A small-molecule ligand and the protein it binds are described below.
Small molecule (SMILES): CC(=O)N[C@@H]1[C@@H](O)[C@H](O)[C@@H](CO)O[C@H]1O

Sequence of chain 19.E:
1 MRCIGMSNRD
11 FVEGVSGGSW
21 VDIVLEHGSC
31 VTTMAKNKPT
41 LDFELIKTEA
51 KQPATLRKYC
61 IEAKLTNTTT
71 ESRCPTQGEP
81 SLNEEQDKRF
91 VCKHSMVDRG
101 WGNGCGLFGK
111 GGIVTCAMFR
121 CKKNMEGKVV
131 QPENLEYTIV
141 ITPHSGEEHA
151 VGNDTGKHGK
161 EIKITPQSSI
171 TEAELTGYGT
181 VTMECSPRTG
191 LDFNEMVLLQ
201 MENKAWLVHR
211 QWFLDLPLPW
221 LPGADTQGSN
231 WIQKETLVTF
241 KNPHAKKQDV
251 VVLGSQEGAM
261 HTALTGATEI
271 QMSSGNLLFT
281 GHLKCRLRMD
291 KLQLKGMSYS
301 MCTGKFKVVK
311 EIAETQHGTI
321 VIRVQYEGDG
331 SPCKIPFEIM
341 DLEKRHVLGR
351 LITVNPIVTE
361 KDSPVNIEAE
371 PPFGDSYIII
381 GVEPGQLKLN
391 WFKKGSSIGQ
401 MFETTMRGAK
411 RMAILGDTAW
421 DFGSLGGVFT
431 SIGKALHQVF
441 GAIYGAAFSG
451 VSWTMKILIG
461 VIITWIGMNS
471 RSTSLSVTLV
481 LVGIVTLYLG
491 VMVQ

Binding-site contacts:
Ligand atom C3 contacts residue ASN67 of chain 20.C at 3.8 Å.
Ligand atom C8 contacts residue MET118 of chain 20.C at 3.8 Å (hydrophobic).
Ligand atom O5 contacts residue ASN67 of chain 20.C at 2.4 Å (h-bond).
Ligand atom N2 contacts residue MET118 of chain 20.C at 3.6 Å.
Ligand atom C8 contacts residue ASN67 of chain 20.C at 4.4 Å.
Ligand atom C1 contacts residue ASN67 of chain 20.C at 1.4 Å.
Ligand atom C7 contacts residue MET118 of chain 20.C at 4.0 Å (hydrophobic).
Ligand atom C8 contacts residue SER300 of chain 19.E at 1.9 Å.
Ligand atom C1 contacts residue MET118 of chain 20.C at 4.1 Å (hydrophobic).
Ligand atom C2 contacts residue MET118 of chain 20.C at 4.5 Å (hydrophobic).
Ligand atom O7 contacts residue SER300 of chain 19.E at 4.3 Å.
Ligand atom C4 contacts residue ASN67 of chain 20.C at 4.2 Å.
Ligand atom C8 contacts residue PHE90 of chain 20.C at 3.7 Å (hydrophobic).
Ligand atom C5 contacts residue ASN67 of chain 20.C at 3.7 Å.
Ligand atom C7 contacts residue ASN67 of chain 20.C at 3.3 Å.
Ligand atom O7 contacts residue PHE90 of chain 20.C at 4.4 Å.
Ligand atom C2 contacts residue ASN67 of chain 20.C at 2.5 Å.
Ligand atom C8 contacts residue ARG89 of chain 20.C at 3.3 Å.
Ligand atom C7 contacts residue PHE90 of chain 20.C at 4.2 Å (hydrophobic).
Ligand atom N2 contacts residue SER300 of chain 19.E at 3.9 Å.
Ligand atom C7 contacts residue SER300 of chain 19.E at 3.4 Å.
Ligand atom O7 contacts residue ASN67 of chain 20.C at 3.3 Å (h-bond).
Ligand atom N2 contacts residue ASN67 of chain 20.C at 2.9 Å (h-bond).

Sequence of chain 20.C:
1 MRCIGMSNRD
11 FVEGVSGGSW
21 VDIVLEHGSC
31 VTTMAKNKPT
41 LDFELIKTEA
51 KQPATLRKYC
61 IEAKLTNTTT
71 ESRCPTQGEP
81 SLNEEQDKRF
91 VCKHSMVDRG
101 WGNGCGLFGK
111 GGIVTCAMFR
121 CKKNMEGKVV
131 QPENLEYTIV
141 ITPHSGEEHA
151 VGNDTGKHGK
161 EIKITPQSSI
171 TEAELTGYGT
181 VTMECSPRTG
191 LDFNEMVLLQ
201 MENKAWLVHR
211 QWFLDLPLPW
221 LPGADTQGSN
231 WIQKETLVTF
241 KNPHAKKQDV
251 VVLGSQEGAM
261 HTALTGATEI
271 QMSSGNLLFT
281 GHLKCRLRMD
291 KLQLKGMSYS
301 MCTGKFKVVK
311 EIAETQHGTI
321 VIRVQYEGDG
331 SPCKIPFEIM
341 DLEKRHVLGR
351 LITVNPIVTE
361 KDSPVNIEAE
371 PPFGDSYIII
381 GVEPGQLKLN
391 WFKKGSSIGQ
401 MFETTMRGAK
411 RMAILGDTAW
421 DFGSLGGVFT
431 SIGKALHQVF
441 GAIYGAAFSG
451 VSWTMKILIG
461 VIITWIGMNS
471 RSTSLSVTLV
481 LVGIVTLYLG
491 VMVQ